Sequence of chain 2.A:
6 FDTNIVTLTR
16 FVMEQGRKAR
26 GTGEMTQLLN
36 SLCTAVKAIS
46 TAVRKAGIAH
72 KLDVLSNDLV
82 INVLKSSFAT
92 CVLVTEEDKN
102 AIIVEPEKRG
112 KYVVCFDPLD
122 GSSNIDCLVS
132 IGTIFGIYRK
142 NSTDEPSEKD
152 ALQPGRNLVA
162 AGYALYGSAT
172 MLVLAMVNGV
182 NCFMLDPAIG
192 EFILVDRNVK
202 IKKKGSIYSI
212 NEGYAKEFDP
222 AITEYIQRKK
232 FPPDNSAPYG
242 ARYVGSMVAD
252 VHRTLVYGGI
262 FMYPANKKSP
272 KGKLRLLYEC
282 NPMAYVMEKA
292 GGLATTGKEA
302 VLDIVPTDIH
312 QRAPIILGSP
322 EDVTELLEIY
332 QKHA

This small molecule binds to this protein.
Small molecule (SMILES): O=P(O)(O)OC[C@H]1O[C@](O)(CO)[C@@H](O)[C@@H]1O

Binding-site contacts:
Ligand atom O4 contacts residue ARG140 of chain 2.A at 3.7 Å.
Ligand atom O3 contacts residue MET30 of chain 2.A at 3.8 Å.
Ligand atom O2P contacts residue GLU29 of chain 2.A at 3.6 Å (salt-bridge).
Ligand atom O1 contacts residue GLN20 of chain 2.A at 4.0 Å.
Ligand atom O3P contacts residue GLY26 of chain 2.A at 3.8 Å.
Ligand atom O3P contacts residue THR27 of chain 2.A at 3.2 Å (h-bond).
Ligand atom C4 contacts residue MET30 of chain 2.A at 4.2 Å (hydrophobic).
Ligand atom O4 contacts residue VAL160 of chain 2.A at 4.0 Å.
Ligand atom C6 contacts residue TYR113 of chain 2.A at 3.8 Å (hydrophobic).
Ligand atom O3P contacts residue GLY28 of chain 2.A at 2.8 Å (h-bond).
Ligand atom O2 contacts residue GLY21 of chain 2.A at 4.2 Å.
Ligand atom O1P contacts residue THR27 of chain 2.A at 2.8 Å (h-bond).
Ligand atom O4 contacts residue TYR113 of chain 2.A at 3.2 Å (h-bond).
Ligand atom O2P contacts residue LYS112 of chain 2.A at 3.0 Å (salt-bridge).
Ligand atom P contacts residue LYS112 of chain 2.A at 3.3 Å.
Ligand atom O2P contacts residue THR27 of chain 2.A at 3.6 Å (h-bond).
Ligand atom O3P contacts residue GLU29 of chain 2.A at 3.7 Å.
Ligand atom P contacts residue TYR113 of chain 2.A at 3.7 Å.
Ligand atom C4 contacts residue TYR113 of chain 2.A at 3.6 Å (hydrophobic).
Ligand atom O1P contacts residue LYS112 of chain 2.A at 2.4 Å (salt-bridge).
Ligand atom O2P contacts residue MET30 of chain 2.A at 3.0 Å (h-bond).
Ligand atom O1P contacts residue GLY26 of chain 2.A at 3.4 Å.
Ligand atom P contacts residue GLY28 of chain 2.A at 3.9 Å.
Ligand atom O3 contacts residue VAL160 of chain 2.A at 3.6 Å (h-bond).
Ligand atom P contacts residue THR27 of chain 2.A at 3.6 Å.
Ligand atom P contacts residue GLY26 of chain 2.A at 4.0 Å.
Ligand atom O3P contacts residue MET30 of chain 2.A at 4.2 Å.
Ligand atom O1 contacts residue ALA24 of chain 2.A at 3.9 Å.
Ligand atom O3 contacts residue MET177 of chain 2.A at 3.6 Å.
Ligand atom O6 contacts residue TYR113 of chain 2.A at 3.6 Å.
Ligand atom O2 contacts residue MET177 of chain 2.A at 3.8 Å.
Ligand atom P contacts residue MET30 of chain 2.A at 4.2 Å.
Ligand atom O2P contacts residue TYR113 of chain 2.A at 2.9 Å (h-bond).
Ligand atom C6 contacts residue MET30 of chain 2.A at 3.9 Å (hydrophobic).
Ligand atom O1P contacts residue GLY28 of chain 2.A at 4.1 Å.
Ligand atom C5 contacts residue ALA24 of chain 2.A at 4.0 Å (hydrophobic).
Ligand atom O5 contacts residue ALA24 of chain 2.A at 3.6 Å.
Ligand atom O5 contacts residue GLY21 of chain 2.A at 4.0 Å.
Ligand atom C5 contacts residue TYR113 of chain 2.A at 4.1 Å (hydrophobic).
Ligand atom C1 contacts residue VAL178 of chain 2.A at 4.0 Å (hydrophobic).